The small molecule below binds the protein below.
Small molecule (SMILES): CCC(=O)Nc1ccc(OC)c(Nc2cc(-c3[nH]c(SCCOC)nc3-c3ccc(F)cc3)ccn2)c1

Sequence of chain 1.D:
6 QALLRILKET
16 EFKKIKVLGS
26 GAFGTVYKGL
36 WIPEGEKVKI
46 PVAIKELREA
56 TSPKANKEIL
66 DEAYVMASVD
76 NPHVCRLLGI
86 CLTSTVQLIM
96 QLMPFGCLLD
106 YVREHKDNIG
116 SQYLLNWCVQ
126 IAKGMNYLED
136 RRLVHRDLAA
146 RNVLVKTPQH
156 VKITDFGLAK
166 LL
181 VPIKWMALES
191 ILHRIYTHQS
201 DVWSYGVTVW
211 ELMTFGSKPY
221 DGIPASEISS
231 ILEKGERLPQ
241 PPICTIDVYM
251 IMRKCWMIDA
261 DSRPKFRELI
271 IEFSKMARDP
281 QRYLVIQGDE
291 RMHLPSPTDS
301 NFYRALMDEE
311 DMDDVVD

Binding-site contacts:
Ligand atom F34 contacts residue MET95 of chain 1.D at 3.5 Å.
Ligand atom O36 contacts residue VAL31 of chain 1.D at 3.4 Å.
Ligand atom C37 contacts residue SER25 of chain 1.D at 3.6 Å.
Ligand atom C06 contacts residue MET95 of chain 1.D at 3.6 Å (hydrophobic).
Ligand atom O05 contacts residue LEU23 of chain 1.D at 3.7 Å.
Ligand atom C03 contacts residue MET95 of chain 1.D at 3.5 Å (hydrophobic).
Ligand atom C23 contacts residue LEU149 of chain 1.D at 3.6 Å (hydrophobic).
Ligand atom C22 contacts residue MET95 of chain 1.D at 3.3 Å (hydrophobic).
Ligand atom C18 contacts residue ARG146 of chain 1.D at 3.4 Å.
Ligand atom S17 contacts residue ASP160 of chain 1.D at 3.6 Å (salt-bridge).
Ligand atom C31 contacts residue CYS102 of chain 1.D at 3.3 Å (hydrophobic).
Ligand atom N10 contacts residue MET98 of chain 1.D at 3.0 Å (h-bond).
Ligand atom C09 contacts residue LYS50 of chain 1.D at 3.6 Å.
Ligand atom C23 contacts residue MET95 of chain 1.D at 3.5 Å (hydrophobic).
Ligand atom C26 contacts residue LEU23 of chain 1.D at 3.6 Å (hydrophobic).
Ligand atom C21 contacts residue LEU149 of chain 1.D at 3.4 Å (hydrophobic).
Ligand atom F34 contacts residue ILE94 of chain 1.D at 3.0 Å.
Ligand atom N04 contacts residue ASP160 of chain 1.D at 3.0 Å (salt-bridge).
Ligand atom S17 contacts residue ASN147 of chain 1.D at 3.4 Å (h-bond).
Ligand atom C37 contacts residue GLY26 of chain 1.D at 3.5 Å.
Ligand atom C27 contacts residue MET98 of chain 1.D at 3.6 Å (hydrophobic).
Ligand atom O05 contacts residue MET98 of chain 1.D at 3.2 Å (h-bond).
Ligand atom C33 contacts residue CYS102 of chain 1.D at 1.8 Å (hydrophobic).
Ligand atom C29 contacts residue PRO99 of chain 1.D at 3.6 Å (hydrophobic).
Ligand atom C01 contacts residue ASP160 of chain 1.D at 3.6 Å.
Ligand atom N04 contacts residue VAL31 of chain 1.D at 3.6 Å.
Ligand atom O05 contacts residue LEU97 of chain 1.D at 3.6 Å.
Ligand atom C37 contacts residue VAL31 of chain 1.D at 3.6 Å (hydrophobic).
Ligand atom O08 contacts residue CYS102 of chain 1.D at 3.4 Å.
Ligand atom C23 contacts residue MET98 of chain 1.D at 3.6 Å (hydrophobic).
Ligand atom C23 contacts residue GLN96 of chain 1.D at 3.1 Å.
Ligand atom C09 contacts residue ALA48 of chain 1.D at 3.4 Å (hydrophobic).
Ligand atom F34 contacts residue LEU82 of chain 1.D at 3.5 Å.
Ligand atom N07 contacts residue MET98 of chain 1.D at 2.9 Å (h-bond).
Ligand atom F34 contacts residue LEU93 of chain 1.D at 2.9 Å.
Ligand atom C23 contacts residue ALA48 of chain 1.D at 3.4 Å (hydrophobic).
Ligand atom C33 contacts residue ARG146 of chain 1.D at 3.5 Å.
Ligand atom C22 contacts residue LEU149 of chain 1.D at 3.3 Å (hydrophobic).
Ligand atom C30 contacts residue GLY101 of chain 1.D at 3.6 Å.
Ligand atom C32 contacts residue CYS102 of chain 1.D at 2.9 Å (hydrophobic).